Binding-site contacts:
Ligand atom C3 contacts residue ASN657 of chain 1.C at 3.8 Å.
Ligand atom C8 contacts residue HIS655 of chain 1.C at 4.4 Å.
Ligand atom C2 contacts residue ASN657 of chain 1.C at 2.5 Å.
Ligand atom C5 contacts residue ASN657 of chain 1.C at 3.7 Å.
Ligand atom C8 contacts residue ASN657 of chain 1.C at 4.3 Å.
Ligand atom C1 contacts residue ASN657 of chain 1.C at 1.4 Å.
Ligand atom C4 contacts residue ASN657 of chain 1.C at 4.2 Å.
Ligand atom O7 contacts residue ASN657 of chain 1.C at 2.8 Å (h-bond).
Ligand atom C7 contacts residue ASN657 of chain 1.C at 3.1 Å.
Ligand atom N2 contacts residue ASN657 of chain 1.C at 2.9 Å (h-bond).
Ligand atom O5 contacts residue ASN657 of chain 1.C at 2.4 Å (h-bond).

This protein binds this small molecule.
Small molecule (SMILES): CC(=O)N[C@@H]1[C@@H](O)[C@H](O)[C@@H](CO)O[C@H]1O

Sequence of chain 1.C:
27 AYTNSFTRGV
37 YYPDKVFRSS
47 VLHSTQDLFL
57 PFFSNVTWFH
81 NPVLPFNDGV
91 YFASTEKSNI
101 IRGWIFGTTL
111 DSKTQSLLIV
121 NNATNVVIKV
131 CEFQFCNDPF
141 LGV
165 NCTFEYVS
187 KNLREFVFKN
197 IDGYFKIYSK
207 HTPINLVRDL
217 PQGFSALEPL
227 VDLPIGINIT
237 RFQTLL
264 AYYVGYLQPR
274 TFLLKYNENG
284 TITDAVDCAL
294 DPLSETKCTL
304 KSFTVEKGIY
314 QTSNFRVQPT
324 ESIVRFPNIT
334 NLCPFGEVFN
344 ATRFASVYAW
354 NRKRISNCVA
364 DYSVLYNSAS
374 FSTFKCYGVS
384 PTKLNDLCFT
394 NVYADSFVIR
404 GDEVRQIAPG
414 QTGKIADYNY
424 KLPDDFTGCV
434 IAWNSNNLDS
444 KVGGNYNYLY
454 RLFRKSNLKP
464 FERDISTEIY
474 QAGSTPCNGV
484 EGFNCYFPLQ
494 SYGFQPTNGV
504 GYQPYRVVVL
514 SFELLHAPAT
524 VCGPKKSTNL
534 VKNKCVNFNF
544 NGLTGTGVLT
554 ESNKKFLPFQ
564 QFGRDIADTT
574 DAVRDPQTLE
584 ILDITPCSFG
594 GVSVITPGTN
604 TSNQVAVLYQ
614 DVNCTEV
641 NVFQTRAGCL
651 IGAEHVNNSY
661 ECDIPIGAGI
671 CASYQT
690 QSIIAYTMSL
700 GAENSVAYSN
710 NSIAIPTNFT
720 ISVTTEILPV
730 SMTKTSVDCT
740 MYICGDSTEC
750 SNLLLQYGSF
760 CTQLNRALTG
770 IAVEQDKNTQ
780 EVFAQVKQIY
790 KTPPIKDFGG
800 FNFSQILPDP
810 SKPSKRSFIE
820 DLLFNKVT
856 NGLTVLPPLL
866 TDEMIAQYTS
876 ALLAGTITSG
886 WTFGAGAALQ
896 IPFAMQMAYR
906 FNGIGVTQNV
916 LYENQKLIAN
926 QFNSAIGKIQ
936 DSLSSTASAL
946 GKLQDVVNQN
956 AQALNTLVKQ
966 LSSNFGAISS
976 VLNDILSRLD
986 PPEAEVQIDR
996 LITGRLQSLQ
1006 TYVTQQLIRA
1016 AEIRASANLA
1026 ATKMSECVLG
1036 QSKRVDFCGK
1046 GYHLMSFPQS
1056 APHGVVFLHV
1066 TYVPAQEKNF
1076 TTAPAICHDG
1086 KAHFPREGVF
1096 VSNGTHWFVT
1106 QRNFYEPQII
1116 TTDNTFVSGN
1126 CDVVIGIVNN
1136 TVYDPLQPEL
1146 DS